Binding-site contacts:
Ligand atom O5 contacts residue GLN272 of chain 1.A at 3.7 Å.
Ligand atom O5 contacts residue THR185 of chain 1.A at 4.2 Å.
Ligand atom O7 contacts residue ASN183 of chain 1.A at 3.0 Å (h-bond).
Ligand atom C8 contacts residue ASN183 of chain 1.A at 4.2 Å.
Ligand atom C6 contacts residue GLN272 of chain 1.A at 4.0 Å.
Ligand atom C1 contacts residue ASN183 of chain 1.A at 1.4 Å.
Ligand atom C5 contacts residue ASN183 of chain 1.A at 3.6 Å.
Ligand atom N2 contacts residue ASN183 of chain 1.A at 2.9 Å (h-bond).
Ligand atom N2 contacts residue THR185 of chain 1.A at 3.5 Å (h-bond).
Ligand atom C3 contacts residue ASN183 of chain 1.A at 3.8 Å.
Ligand atom O6 contacts residue GLU273 of chain 1.A at 3.0 Å (salt-bridge).
Ligand atom C2 contacts residue ASN183 of chain 1.A at 2.5 Å.
Ligand atom O6 contacts residue GLN272 of chain 1.A at 4.5 Å.
Ligand atom C3 contacts residue THR185 of chain 1.A at 3.8 Å.
Ligand atom C7 contacts residue ASN183 of chain 1.A at 3.1 Å.
Ligand atom C4 contacts residue ASN183 of chain 1.A at 4.3 Å.
Ligand atom O5 contacts residue ASN183 of chain 1.A at 2.4 Å (h-bond).
Ligand atom C6 contacts residue GLU273 of chain 1.A at 3.4 Å.
Ligand atom C2 contacts residue THR185 of chain 1.A at 3.8 Å.
Ligand atom C5 contacts residue THR185 of chain 1.A at 4.1 Å.
Ligand atom O4 contacts residue THR185 of chain 1.A at 4.3 Å.
Ligand atom C1 contacts residue THR185 of chain 1.A at 3.4 Å.
Ligand atom C4 contacts residue THR185 of chain 1.A at 4.4 Å.

Sequence of chain 1.A:
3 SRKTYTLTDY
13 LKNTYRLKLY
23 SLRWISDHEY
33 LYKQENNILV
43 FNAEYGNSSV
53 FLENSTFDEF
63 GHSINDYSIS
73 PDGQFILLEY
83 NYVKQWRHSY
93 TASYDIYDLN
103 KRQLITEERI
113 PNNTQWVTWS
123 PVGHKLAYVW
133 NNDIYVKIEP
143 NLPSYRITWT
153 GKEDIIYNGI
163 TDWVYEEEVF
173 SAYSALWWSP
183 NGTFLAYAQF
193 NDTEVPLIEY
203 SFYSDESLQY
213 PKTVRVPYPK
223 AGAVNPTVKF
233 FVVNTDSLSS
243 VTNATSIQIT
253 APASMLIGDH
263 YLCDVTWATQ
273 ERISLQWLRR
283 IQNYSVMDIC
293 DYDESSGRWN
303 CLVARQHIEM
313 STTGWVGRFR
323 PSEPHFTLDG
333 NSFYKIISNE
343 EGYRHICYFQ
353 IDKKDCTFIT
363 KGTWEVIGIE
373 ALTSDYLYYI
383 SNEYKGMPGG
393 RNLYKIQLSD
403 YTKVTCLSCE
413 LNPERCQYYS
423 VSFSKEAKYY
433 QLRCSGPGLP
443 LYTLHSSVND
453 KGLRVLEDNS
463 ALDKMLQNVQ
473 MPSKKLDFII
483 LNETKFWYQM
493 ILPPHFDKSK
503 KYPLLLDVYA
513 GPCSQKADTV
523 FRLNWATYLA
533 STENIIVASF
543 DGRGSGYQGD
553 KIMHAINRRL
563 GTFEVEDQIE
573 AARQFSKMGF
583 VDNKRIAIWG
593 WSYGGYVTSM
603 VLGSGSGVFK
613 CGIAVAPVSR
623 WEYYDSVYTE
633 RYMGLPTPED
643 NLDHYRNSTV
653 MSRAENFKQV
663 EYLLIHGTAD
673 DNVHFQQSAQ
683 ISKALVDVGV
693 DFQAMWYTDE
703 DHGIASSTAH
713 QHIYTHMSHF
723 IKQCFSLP

A small-molecule ligand and the protein it binds are described below.
Small molecule (SMILES): CC(=O)N[C@@H]1[C@@H](O)[C@H](O)[C@@H](CO)O[C@H]1O